Sequence of chain 1.J:
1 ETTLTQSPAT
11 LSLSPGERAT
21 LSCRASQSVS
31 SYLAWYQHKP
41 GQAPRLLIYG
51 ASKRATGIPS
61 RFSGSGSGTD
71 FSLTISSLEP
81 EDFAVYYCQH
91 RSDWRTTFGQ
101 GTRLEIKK

Sequence of chain 1.A:
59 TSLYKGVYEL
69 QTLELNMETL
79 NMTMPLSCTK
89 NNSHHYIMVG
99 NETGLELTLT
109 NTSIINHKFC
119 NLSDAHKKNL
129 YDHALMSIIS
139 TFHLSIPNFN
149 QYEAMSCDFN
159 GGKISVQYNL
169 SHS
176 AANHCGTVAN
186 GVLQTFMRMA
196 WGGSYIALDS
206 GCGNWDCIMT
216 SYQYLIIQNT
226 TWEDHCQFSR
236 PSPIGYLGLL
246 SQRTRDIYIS

Binding-site contacts:
Ligand atom C8 contacts residue SER171 of chain 1.A at 4.0 Å.
Ligand atom C8 contacts residue ASP93 of chain 1.J at 3.7 Å.
Ligand atom C4 contacts residue ASN167 of chain 1.A at 4.3 Å.
Ligand atom C6 contacts residue HIS170 of chain 1.A at 4.5 Å.
Ligand atom C7 contacts residue ASP93 of chain 1.J at 4.5 Å.
Ligand atom C6 contacts residue SER171 of chain 1.A at 4.4 Å.
Ligand atom C8 contacts residue SER111 of chain 1.A at 3.9 Å.
Ligand atom N2 contacts residue ASP93 of chain 1.J at 4.3 Å.
Ligand atom C8 contacts residue TYR219 of chain 1.A at 3.6 Å (hydrophobic).
Ligand atom O6 contacts residue SER171 of chain 1.A at 4.1 Å.
Ligand atom C8 contacts residue ILE113 of chain 1.A at 3.8 Å (hydrophobic).
Ligand atom C7 contacts residue ASN114 of chain 1.A at 4.4 Å.
Ligand atom C1 contacts residue TYR219 of chain 1.A at 4.1 Å (hydrophobic).
Ligand atom C7 contacts residue ASN167 of chain 1.A at 3.8 Å.
Ligand atom O5 contacts residue SER169 of chain 1.A at 3.7 Å.
Ligand atom O5 contacts residue ASN167 of chain 1.A at 2.4 Å (h-bond).
Ligand atom C1 contacts residue SER169 of chain 1.A at 4.0 Å.
Ligand atom O7 contacts residue ASN167 of chain 1.A at 4.0 Å.
Ligand atom C6 contacts residue SER169 of chain 1.A at 4.0 Å.
Ligand atom C2 contacts residue ASN167 of chain 1.A at 2.6 Å.
Ligand atom C1 contacts residue ASN167 of chain 1.A at 1.5 Å.
Ligand atom N2 contacts residue TYR219 of chain 1.A at 3.1 Å (h-bond).
Ligand atom C8 contacts residue HIS170 of chain 1.A at 3.6 Å.
Ligand atom C2 contacts residue TYR219 of chain 1.A at 4.1 Å (hydrophobic).
Ligand atom C7 contacts residue TYR219 of chain 1.A at 3.8 Å (hydrophobic).
Ligand atom C5 contacts residue ASN167 of chain 1.A at 3.8 Å.
Ligand atom C8 contacts residue ASN114 of chain 1.A at 3.5 Å.
Ligand atom C5 contacts residue SER169 of chain 1.A at 3.8 Å.
Ligand atom C3 contacts residue ASN167 of chain 1.A at 3.9 Å.
Ligand atom N2 contacts residue ASN167 of chain 1.A at 3.0 Å (h-bond).
Ligand atom C8 contacts residue TRP94 of chain 1.J at 4.5 Å (hydrophobic).

This protein binds this small molecule.
Small molecule (SMILES): CC(=O)N[C@H]1[C@H](O[C@H]2[C@H](O)[C@@H](NC(C)=O)CO[C@@H]2CO)O[C@H](CO)[C@@H](O[C@@H]2O[C@H](CO)[C@@H](O)[C@H](O)[C@@H]2O)[C@@H]1O